Binding-site contacts:
Ligand atom C16 contacts residue ASP156 of chain 1.A at 3.7 Å.
Ligand atom C10 contacts residue ILE33 of chain 1.A at 3.6 Å (hydrophobic).
Ligand atom O5 contacts residue GLY181 of chain 1.A at 3.8 Å.
Ligand atom C6 contacts residue GLN58 of chain 1.A at 3.5 Å.
Ligand atom O1 contacts residue MET15 of chain 1.A at 3.5 Å.
Ligand atom C1 contacts residue MET15 of chain 1.A at 3.6 Å (hydrophobic).
Ligand atom O3 contacts residue GLU206 of chain 1.A at 3.7 Å.
Ligand atom C18 contacts residue THR185 of chain 1.A at 3.7 Å.
Ligand atom O2 contacts residue MET15 of chain 1.A at 3.5 Å (h-bond).
Ligand atom C9 contacts residue TYR68 of chain 1.A at 3.7 Å (hydrophobic).
Ligand atom C17 contacts residue GLU206 of chain 1.A at 3.3 Å.
Ligand atom N1 contacts residue ARG182 of chain 1.A at 3.6 Å.
Ligand atom O5 contacts residue LYS212 of chain 1.A at 3.7 Å.
Ligand atom C20 contacts residue ARG61 of chain 1.A at 3.6 Å.
Ligand atom C19 contacts residue ARG209 of chain 1.A at 3.6 Å.
Ligand atom C18 contacts residue ARG182 of chain 1.A at 3.8 Å.
Ligand atom C13 contacts residue MET15 of chain 1.A at 3.5 Å (hydrophobic).
Ligand atom O3 contacts residue TYR68 of chain 1.A at 2.7 Å (h-bond).
Ligand atom N1 contacts residue ASP156 of chain 1.A at 2.6 Å (salt-bridge).
Ligand atom C17 contacts residue TYR68 of chain 1.A at 3.6 Å (hydrophobic).
Ligand atom C2 contacts residue ARG209 of chain 1.A at 3.5 Å.
Ligand atom C10 contacts residue TYR68 of chain 1.A at 3.5 Å (hydrophobic).
Ligand atom C4 contacts residue MET15 of chain 1.A at 3.7 Å (hydrophobic).
Ligand atom C16 contacts residue TYR68 of chain 1.A at 3.6 Å (hydrophobic).
Ligand atom C8 contacts residue GLU206 of chain 1.A at 3.7 Å.
Ligand atom C14 contacts residue ASP156 of chain 1.A at 3.7 Å.
Ligand atom C12 contacts residue MET15 of chain 1.A at 3.7 Å (hydrophobic).
Ligand atom O5 contacts residue THR185 of chain 1.A at 2.6 Å (h-bond).
Ligand atom O5 contacts residue ARG182 of chain 1.A at 3.7 Å.
Ligand atom C12 contacts residue GLY14 of chain 1.A at 3.2 Å.
Ligand atom O4 contacts residue GLU206 of chain 1.A at 3.2 Å (salt-bridge).
Ligand atom C18 contacts residue ARG209 of chain 1.A at 3.6 Å.
Ligand atom S1 contacts residue ARG205 of chain 1.A at 3.6 Å.
Ligand atom O5 contacts residue ARG209 of chain 1.A at 3.5 Å.
Ligand atom C3 contacts residue ARG209 of chain 1.A at 3.7 Å.
Ligand atom C18 contacts residue ASP156 of chain 1.A at 3.6 Å.
Ligand atom O4 contacts residue ARG209 of chain 1.A at 3.1 Å (salt-bridge).
Ligand atom C10 contacts residue PRO31 of chain 1.A at 3.8 Å (hydrophobic).
Ligand atom C11 contacts residue TYR68 of chain 1.A at 3.6 Å (hydrophobic).
Ligand atom C20 contacts residue GLU206 of chain 1.A at 3.6 Å.

The protein below binds the small molecule below.
Small molecule (SMILES): C/C1=C/C(=O)O[C@@H]2C[C@@H](CC[C@H](C)/C=C\CC1)O[C@@](O)([C@@H]1CSC(=O)N1)C2

Sequence of chain 1.A:
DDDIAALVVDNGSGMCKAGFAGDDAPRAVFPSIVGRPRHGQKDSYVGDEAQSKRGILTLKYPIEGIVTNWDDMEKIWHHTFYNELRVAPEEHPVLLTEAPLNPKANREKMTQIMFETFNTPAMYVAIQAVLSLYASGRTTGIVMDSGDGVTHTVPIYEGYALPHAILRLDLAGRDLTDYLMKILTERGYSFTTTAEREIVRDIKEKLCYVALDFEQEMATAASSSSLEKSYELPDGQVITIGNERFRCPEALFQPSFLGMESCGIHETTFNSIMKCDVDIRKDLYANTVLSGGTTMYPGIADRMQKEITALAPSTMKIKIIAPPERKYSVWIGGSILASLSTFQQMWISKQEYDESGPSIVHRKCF